Sequence of chain 1.A:
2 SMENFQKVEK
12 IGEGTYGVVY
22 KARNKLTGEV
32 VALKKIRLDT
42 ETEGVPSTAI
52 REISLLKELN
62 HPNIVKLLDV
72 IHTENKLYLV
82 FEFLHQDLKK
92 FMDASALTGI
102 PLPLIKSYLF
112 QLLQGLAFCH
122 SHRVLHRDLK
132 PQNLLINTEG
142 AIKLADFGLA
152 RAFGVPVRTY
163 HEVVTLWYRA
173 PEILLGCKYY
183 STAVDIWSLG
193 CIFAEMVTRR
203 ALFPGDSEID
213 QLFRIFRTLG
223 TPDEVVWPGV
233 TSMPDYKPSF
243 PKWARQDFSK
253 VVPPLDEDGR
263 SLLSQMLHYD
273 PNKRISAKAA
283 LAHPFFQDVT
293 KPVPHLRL

This small molecule binds to this protein.
Small molecule (SMILES): CNc1nc(C)c(-c2nc(Nc3cccc(N4CCCN(C(C)=O)CC4)c3)ncc2C#N)s1

Binding-site contacts:
Ligand atom O24 contacts residue GLU10 of chain 1.A at 2.7 Å (salt-bridge).
Ligand atom C12 contacts residue LEU85 of chain 1.A at 3.5 Å (hydrophobic).
Ligand atom N11 contacts residue ILE12 of chain 1.A at 3.7 Å.
Ligand atom N02 contacts residue ASP147 of chain 1.A at 2.8 Å (salt-bridge).
Ligand atom C03 contacts residue ASP147 of chain 1.A at 3.8 Å.
Ligand atom C29 contacts residue ALA33 of chain 1.A at 3.6 Å (hydrophobic).
Ligand atom C10 contacts residue LEU136 of chain 1.A at 3.8 Å (hydrophobic).
Ligand atom C01 contacts residue ASN134 of chain 1.A at 3.1 Å.
Ligand atom N32 contacts residue PHE82 of chain 1.A at 3.1 Å.
Ligand atom N28 contacts residue LEU85 of chain 1.A at 3.0 Å (h-bond).
Ligand atom C31 contacts residue VAL66 of chain 1.A at 3.8 Å (hydrophobic).
Ligand atom C06 contacts residue PHE82 of chain 1.A at 3.6 Å (hydrophobic).
Ligand atom C26 contacts residue HIS86 of chain 1.A at 2.8 Å.
Ligand atom N11 contacts residue PHE84 of chain 1.A at 3.5 Å.
Ligand atom C01 contacts residue ASP147 of chain 1.A at 3.6 Å.
Ligand atom C31 contacts residue PHE82 of chain 1.A at 3.8 Å (hydrophobic).
Ligand atom C08 contacts residue LEU136 of chain 1.A at 3.4 Å (hydrophobic).
Ligand atom C29 contacts residue LEU85 of chain 1.A at 3.7 Å (hydrophobic).
Ligand atom C01 contacts residue GLN133 of chain 1.A at 3.7 Å.
Ligand atom N17 contacts residue GLN87 of chain 1.A at 3.6 Å.
Ligand atom C29 contacts residue GLU83 of chain 1.A at 3.2 Å.
Ligand atom N28 contacts residue ALA33 of chain 1.A at 3.8 Å.
Ligand atom N09 contacts residue LEU136 of chain 1.A at 3.6 Å.
Ligand atom N32 contacts residue VAL66 of chain 1.A at 3.5 Å.
Ligand atom N11 contacts residue LEU85 of chain 1.A at 2.8 Å (h-bond).
Ligand atom C15 contacts residue GLN87 of chain 1.A at 3.5 Å.
Ligand atom N28 contacts residue LEU136 of chain 1.A at 3.7 Å.
Ligand atom C27 contacts residue LEU85 of chain 1.A at 3.6 Å (hydrophobic).
Ligand atom C29 contacts residue LEU136 of chain 1.A at 3.5 Å (hydrophobic).
Ligand atom C23 contacts residue LYS22 of chain 1.A at 3.2 Å.
Ligand atom N17 contacts residue HIS86 of chain 1.A at 3.5 Å (h-bond).
Ligand atom C15 contacts residue LYS91 of chain 1.A at 3.3 Å.
Ligand atom N04 contacts residue VAL20 of chain 1.A at 3.8 Å.
Ligand atom C30 contacts residue LEU136 of chain 1.A at 3.2 Å (hydrophobic).
Ligand atom C25 contacts residue HIS86 of chain 1.A at 3.1 Å.
Ligand atom C31 contacts residue LEU136 of chain 1.A at 3.8 Å (hydrophobic).
Ligand atom C23 contacts residue PHE84 of chain 1.A at 3.7 Å (hydrophobic).
Ligand atom N02 contacts residue GLY15 of chain 1.A at 3.4 Å.
Ligand atom C25 contacts residue PHE84 of chain 1.A at 3.8 Å (hydrophobic).
Ligand atom C10 contacts residue LEU85 of chain 1.A at 3.6 Å (hydrophobic).